Sequence of chain 1.B:
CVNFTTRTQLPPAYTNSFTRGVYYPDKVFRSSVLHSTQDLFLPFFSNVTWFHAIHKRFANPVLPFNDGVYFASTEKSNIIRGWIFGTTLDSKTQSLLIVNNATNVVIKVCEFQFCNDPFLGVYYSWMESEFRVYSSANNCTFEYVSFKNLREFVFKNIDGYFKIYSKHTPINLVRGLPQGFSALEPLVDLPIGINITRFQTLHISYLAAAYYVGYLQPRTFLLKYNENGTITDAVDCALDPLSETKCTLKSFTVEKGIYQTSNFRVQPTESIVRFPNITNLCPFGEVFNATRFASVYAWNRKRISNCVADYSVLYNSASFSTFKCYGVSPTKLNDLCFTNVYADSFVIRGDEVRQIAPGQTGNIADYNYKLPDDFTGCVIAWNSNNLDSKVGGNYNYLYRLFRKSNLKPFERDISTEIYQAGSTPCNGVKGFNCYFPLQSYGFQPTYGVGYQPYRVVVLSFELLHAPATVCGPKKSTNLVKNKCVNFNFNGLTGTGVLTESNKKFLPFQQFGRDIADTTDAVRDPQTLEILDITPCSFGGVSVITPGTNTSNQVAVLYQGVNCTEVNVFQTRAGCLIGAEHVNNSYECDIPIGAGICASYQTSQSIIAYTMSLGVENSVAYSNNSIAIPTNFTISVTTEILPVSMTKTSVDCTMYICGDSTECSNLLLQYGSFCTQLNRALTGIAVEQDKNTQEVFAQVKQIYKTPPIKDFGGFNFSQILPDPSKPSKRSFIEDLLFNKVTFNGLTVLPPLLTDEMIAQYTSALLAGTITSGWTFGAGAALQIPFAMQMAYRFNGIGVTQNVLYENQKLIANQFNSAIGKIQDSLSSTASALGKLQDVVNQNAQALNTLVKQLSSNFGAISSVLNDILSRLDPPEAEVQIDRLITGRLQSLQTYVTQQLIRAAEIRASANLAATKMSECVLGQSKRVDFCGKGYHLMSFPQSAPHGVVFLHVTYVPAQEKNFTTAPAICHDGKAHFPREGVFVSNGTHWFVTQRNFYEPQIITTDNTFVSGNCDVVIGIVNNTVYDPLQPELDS

The protein below binds the small molecule below.
Small molecule (SMILES): CC(=O)N[C@@H]1[C@@H](O)[C@H](O)[C@@H](CO)O[C@H]1O

Binding-site contacts:
Ligand atom O7 contacts residue ASN613 of chain 1.B at 2.9 Å (h-bond).
Ligand atom C3 contacts residue ASN613 of chain 1.B at 3.8 Å.
Ligand atom C4 contacts residue ASN613 of chain 1.B at 4.2 Å.
Ligand atom C5 contacts residue ASN613 of chain 1.B at 3.7 Å.
Ligand atom C1 contacts residue ASN613 of chain 1.B at 1.4 Å.
Ligand atom O5 contacts residue ASN613 of chain 1.B at 2.4 Å (h-bond).
Ligand atom C2 contacts residue ASN613 of chain 1.B at 2.4 Å.
Ligand atom C7 contacts residue ASN613 of chain 1.B at 3.1 Å.
Ligand atom N2 contacts residue ASN613 of chain 1.B at 2.9 Å (h-bond).
Ligand atom O5 contacts residue THR615 of chain 1.B at 4.3 Å.
Ligand atom C8 contacts residue ASN613 of chain 1.B at 4.3 Å.
Ligand atom O6 contacts residue THR615 of chain 1.B at 4.3 Å.